Binding-site contacts:
Ligand atom N2 contacts residue TYR112 of chain 1.C at 2.9 Å (h-bond).
Ligand atom C3 contacts residue TYR112 of chain 1.C at 3.6 Å (hydrophobic).
Ligand atom C2 contacts residue ASN108 of chain 1.C at 2.5 Å.
Ligand atom C5 contacts residue ASN108 of chain 1.C at 3.8 Å.
Ligand atom O7 contacts residue TYR111 of chain 1.C at 3.7 Å.
Ligand atom C1 contacts residue TYR112 of chain 1.C at 3.9 Å (hydrophobic).
Ligand atom C1 contacts residue ASN108 of chain 1.C at 1.5 Å.
Ligand atom C5 contacts residue PRO40 of chain 1.C at 4.4 Å (hydrophobic).
Ligand atom C8 contacts residue ASN108 of chain 1.C at 4.5 Å.
Ligand atom C2 contacts residue TYR112 of chain 1.C at 3.7 Å (hydrophobic).
Ligand atom C7 contacts residue TYR112 of chain 1.C at 3.9 Å (hydrophobic).
Ligand atom C7 contacts residue TYR111 of chain 1.C at 4.2 Å (hydrophobic).
Ligand atom C3 contacts residue ASN108 of chain 1.C at 3.9 Å.
Ligand atom C7 contacts residue ASN108 of chain 1.C at 3.4 Å.
Ligand atom O6 contacts residue ILE44 of chain 1.C at 4.0 Å.
Ligand atom C8 contacts residue TYR112 of chain 1.C at 3.7 Å (hydrophobic).
Ligand atom C6 contacts residue PRO40 of chain 1.C at 3.9 Å (hydrophobic).
Ligand atom C4 contacts residue ASN108 of chain 1.C at 4.3 Å.
Ligand atom C8 contacts residue TYR111 of chain 1.C at 3.6 Å (hydrophobic).
Ligand atom O5 contacts residue PRO40 of chain 1.C at 3.8 Å.
Ligand atom N2 contacts residue ASN108 of chain 1.C at 2.9 Å (h-bond).
Ligand atom O6 contacts residue PRO40 of chain 1.C at 3.7 Å.
Ligand atom O3 contacts residue TYR112 of chain 1.C at 4.2 Å.
Ligand atom O7 contacts residue ASN108 of chain 1.C at 3.5 Å (h-bond).
Ligand atom O5 contacts residue ASN108 of chain 1.C at 2.4 Å (h-bond).

Sequence of chain 1.C:
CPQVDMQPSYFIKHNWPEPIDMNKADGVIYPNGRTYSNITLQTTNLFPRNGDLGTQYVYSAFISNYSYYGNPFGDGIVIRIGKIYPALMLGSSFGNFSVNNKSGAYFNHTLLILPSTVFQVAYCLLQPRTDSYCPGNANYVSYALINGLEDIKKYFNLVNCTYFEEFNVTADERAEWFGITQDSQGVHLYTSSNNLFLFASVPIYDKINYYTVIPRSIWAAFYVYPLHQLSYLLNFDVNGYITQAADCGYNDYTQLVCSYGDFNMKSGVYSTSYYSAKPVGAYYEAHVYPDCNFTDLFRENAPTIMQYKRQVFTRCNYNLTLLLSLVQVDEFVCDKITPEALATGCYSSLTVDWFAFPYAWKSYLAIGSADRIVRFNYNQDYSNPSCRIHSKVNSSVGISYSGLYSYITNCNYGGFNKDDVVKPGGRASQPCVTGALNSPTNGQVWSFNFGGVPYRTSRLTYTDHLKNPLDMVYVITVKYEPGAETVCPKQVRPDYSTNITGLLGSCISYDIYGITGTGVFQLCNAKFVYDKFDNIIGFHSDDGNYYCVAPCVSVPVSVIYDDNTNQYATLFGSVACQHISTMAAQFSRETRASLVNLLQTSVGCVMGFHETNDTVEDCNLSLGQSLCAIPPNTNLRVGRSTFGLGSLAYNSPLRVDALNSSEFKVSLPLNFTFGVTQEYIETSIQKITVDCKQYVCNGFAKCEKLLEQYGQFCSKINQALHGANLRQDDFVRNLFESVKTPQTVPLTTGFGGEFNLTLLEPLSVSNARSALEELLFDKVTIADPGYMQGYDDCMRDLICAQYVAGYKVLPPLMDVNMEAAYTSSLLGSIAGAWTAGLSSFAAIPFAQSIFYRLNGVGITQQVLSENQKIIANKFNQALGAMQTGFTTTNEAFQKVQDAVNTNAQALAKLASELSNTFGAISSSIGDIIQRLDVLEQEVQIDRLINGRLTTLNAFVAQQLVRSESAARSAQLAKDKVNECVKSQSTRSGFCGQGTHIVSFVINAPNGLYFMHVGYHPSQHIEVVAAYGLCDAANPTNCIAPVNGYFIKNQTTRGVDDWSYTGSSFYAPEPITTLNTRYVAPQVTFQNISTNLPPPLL

A small-molecule ligand and the protein it binds are described below.
Small molecule (SMILES): CC(=O)N[C@@H]1[C@@H](O)[C@H](O)[C@@H](CO)O[C@H]1O